Sequence of chain 1.E:
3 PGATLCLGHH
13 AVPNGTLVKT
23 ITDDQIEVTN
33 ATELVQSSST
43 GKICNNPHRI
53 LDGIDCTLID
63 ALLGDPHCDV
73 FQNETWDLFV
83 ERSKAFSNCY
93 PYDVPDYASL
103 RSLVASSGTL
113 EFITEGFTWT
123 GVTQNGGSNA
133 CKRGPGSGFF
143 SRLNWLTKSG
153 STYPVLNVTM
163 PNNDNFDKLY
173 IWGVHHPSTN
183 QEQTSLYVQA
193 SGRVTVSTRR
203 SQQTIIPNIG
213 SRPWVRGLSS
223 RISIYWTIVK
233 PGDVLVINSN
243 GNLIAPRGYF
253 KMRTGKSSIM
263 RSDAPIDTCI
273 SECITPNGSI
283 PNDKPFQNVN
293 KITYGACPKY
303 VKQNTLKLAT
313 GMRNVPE

Binding-site contacts:
Ligand atom O5 contacts residue ASN292 of chain 1.E at 4.1 Å.
Ligand atom C8 contacts residue ASN290 of chain 1.E at 3.4 Å.
Ligand atom C8 contacts residue VAL291 of chain 1.E at 3.7 Å (hydrophobic).
Ligand atom C3 contacts residue VAL291 of chain 1.E at 4.2 Å (hydrophobic).
Ligand atom C3 contacts residue ASN279 of chain 1.E at 3.8 Å.
Ligand atom O5 contacts residue ASN279 of chain 1.E at 2.4 Å (h-bond).
Ligand atom C1 contacts residue ASN292 of chain 1.E at 3.9 Å.
Ligand atom C5 contacts residue ASN292 of chain 1.E at 4.2 Å.
Ligand atom O7 contacts residue ASN279 of chain 1.E at 3.4 Å (h-bond).
Ligand atom C1 contacts residue ASN279 of chain 1.E at 1.4 Å.
Ligand atom C5 contacts residue ASN279 of chain 1.E at 3.7 Å.
Ligand atom N2 contacts residue VAL291 of chain 1.E at 2.8 Å (h-bond).
Ligand atom O7 contacts residue GLU69 of chain 1.F at 4.5 Å.
Ligand atom C7 contacts residue ASN279 of chain 1.E at 3.5 Å.
Ligand atom C1 contacts residue VAL291 of chain 1.E at 3.9 Å (hydrophobic).
Ligand atom C4 contacts residue ASN279 of chain 1.E at 4.2 Å.
Ligand atom C2 contacts residue VAL291 of chain 1.E at 3.8 Å (hydrophobic).
Ligand atom C7 contacts residue VAL291 of chain 1.E at 3.6 Å (hydrophobic).
Ligand atom C2 contacts residue ASN279 of chain 1.E at 2.4 Å.
Ligand atom N2 contacts residue ASN279 of chain 1.E at 2.8 Å (h-bond).

Sequence of chain 1.F:
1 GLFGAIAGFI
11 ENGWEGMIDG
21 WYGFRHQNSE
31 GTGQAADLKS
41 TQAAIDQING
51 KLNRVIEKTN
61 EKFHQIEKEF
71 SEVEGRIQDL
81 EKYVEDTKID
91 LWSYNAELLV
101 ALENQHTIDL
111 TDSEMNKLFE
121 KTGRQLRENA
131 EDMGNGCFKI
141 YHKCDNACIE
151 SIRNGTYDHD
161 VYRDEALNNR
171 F

This small molecule binds to this protein.
Small molecule (SMILES): CC(=O)N[C@H]1[C@H](O[C@H]2[C@H](O)[C@@H](NC(C)=O)CO[C@@H]2CO)O[C@H](CO)[C@@H](O)[C@@H]1O